Sequence of chain 1.A:
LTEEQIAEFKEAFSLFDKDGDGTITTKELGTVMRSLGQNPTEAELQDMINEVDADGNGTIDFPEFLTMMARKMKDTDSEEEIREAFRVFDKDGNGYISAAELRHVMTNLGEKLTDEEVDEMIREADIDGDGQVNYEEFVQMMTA

The protein below binds the small molecule below.
Small molecule (SMILES): COC(=O)[C@@H](N)CSC/C=C(\C)CC/C=C(\C)CCC=C(C)C

Binding-site contacts:
Ligand atom CAE contacts residue PHE92 of chain 1.A at 3.6 Å (hydrophobic).
Ligand atom CAF contacts residue MET144 of chain 1.A at 4.0 Å (hydrophobic).
Ligand atom CAD contacts residue MET124 of chain 1.A at 3.6 Å (hydrophobic).
Ligand atom CAE contacts residue MET144 of chain 1.A at 4.1 Å (hydrophobic).
Ligand atom CAD contacts residue VAL136 of chain 1.A at 4.2 Å (hydrophobic).
Ligand atom CAJ contacts residue MET109 of chain 1.A at 4.2 Å (hydrophobic).
Ligand atom CAH contacts residue MET124 of chain 1.A at 4.0 Å (hydrophobic).
Ligand atom CAF contacts residue MET124 of chain 1.A at 4.3 Å (hydrophobic).
Ligand atom CAC contacts residue MET144 of chain 1.A at 3.9 Å (hydrophobic).
Ligand atom CAC contacts residue LEU105 of chain 1.A at 3.9 Å (hydrophobic).
Ligand atom CAB contacts residue PHE141 of chain 1.A at 4.2 Å (hydrophobic).
Ligand atom CAB contacts residue ILE100 of chain 1.A at 4.1 Å (hydrophobic).
Ligand atom CAA contacts residue LEU105 of chain 1.A at 4.1 Å (hydrophobic).
Ligand atom CAF contacts residue PHE92 of chain 1.A at 4.3 Å (hydrophobic).
Ligand atom CAO contacts residue GLU14 of chain 1.A at 3.6 Å.
Ligand atom CB contacts residue MET124 of chain 1.A at 4.0 Å (hydrophobic).
Ligand atom CAB contacts residue MET144 of chain 1.A at 3.7 Å (hydrophobic).
Ligand atom CAN contacts residue GLU11 of chain 1.A at 4.1 Å.
Ligand atom CAG contacts residue PHE92 of chain 1.A at 4.4 Å (hydrophobic).
Ligand atom CB contacts residue LEU116 of chain 1.A at 4.2 Å (hydrophobic).
Ligand atom CAK contacts residue LEU18 of chain 1.A at 4.1 Å (hydrophobic).
Ligand atom CAK contacts residue ALA15 of chain 1.A at 4.0 Å (hydrophobic).
Ligand atom CAD contacts residue ALA128 of chain 1.A at 3.8 Å (hydrophobic).
Ligand atom CAM contacts residue MET109 of chain 1.A at 4.3 Å (hydrophobic).
Ligand atom CAW contacts residue GLU11 of chain 1.A at 3.5 Å.
Ligand atom CAC contacts residue MET124 of chain 1.A at 3.8 Å (hydrophobic).
Ligand atom CAD contacts residue LEU105 of chain 1.A at 4.1 Å (hydrophobic).
Ligand atom CAE contacts residue MET124 of chain 1.A at 4.1 Å (hydrophobic).
Ligand atom CAB contacts residue PHE92 of chain 1.A at 4.4 Å (hydrophobic).
Ligand atom O contacts residue MET124 of chain 1.A at 3.7 Å.
Ligand atom SAP contacts residue MET124 of chain 1.A at 3.7 Å.
Ligand atom CAI contacts residue PHE92 of chain 1.A at 3.5 Å (hydrophobic).
Ligand atom O contacts residue GLU127 of chain 1.A at 4.3 Å.
Ligand atom CAD contacts residue MET144 of chain 1.A at 3.8 Å (hydrophobic).
Ligand atom CAE contacts residue LEU105 of chain 1.A at 3.8 Å (hydrophobic).
Ligand atom CAA contacts residue MET144 of chain 1.A at 3.6 Å (hydrophobic).
Ligand atom CAD contacts residue ILE125 of chain 1.A at 4.3 Å (hydrophobic).
Ligand atom CAJ contacts residue LEU18 of chain 1.A at 3.9 Å (hydrophobic).
Ligand atom CAM contacts residue GLU14 of chain 1.A at 4.1 Å.
Ligand atom N contacts residue GLU120 of chain 1.A at 3.7 Å.